The protein below binds the small molecule below.
Small molecule (SMILES): N[C@@H](CC(=O)O)C(=O)O

Binding-site contacts:
Ligand atom CA contacts residue THR177 of chain 1.B at 4.2 Å.
Ligand atom CG contacts residue PRO291 of chain 1.B at 4.2 Å (hydrophobic).
Ligand atom OD1 contacts residue PRO291 of chain 1.B at 4.0 Å.
Ligand atom CA contacts residue CP1 of chain 1.I at 3.2 Å.
Ligand atom CG contacts residue LEU290 of chain 1.B at 3.7 Å (hydrophobic).
Ligand atom OXT contacts residue ARG176 of chain 1.B at 2.9 Å (salt-bridge).
Ligand atom C contacts residue CP1 of chain 1.I at 3.7 Å.
Ligand atom N contacts residue LYS94 of chain 1.C at 3.4 Å (salt-bridge).
Ligand atom C contacts residue ARG176 of chain 1.B at 3.7 Å.
Ligand atom OD1 contacts residue ARG244 of chain 1.B at 3.7 Å.
Ligand atom OD2 contacts residue ARG244 of chain 1.B at 2.9 Å (salt-bridge).
Ligand atom OD1 contacts residue GLN246 of chain 1.B at 4.0 Å.
Ligand atom C contacts residue ARG115 of chain 1.B at 4.1 Å.
Ligand atom OXT contacts residue ARG115 of chain 1.B at 4.4 Å.
Ligand atom N contacts residue CP1 of chain 1.I at 2.5 Å (h-bond).
Ligand atom CA contacts residue LEU290 of chain 1.B at 3.4 Å (hydrophobic).
Ligand atom OXT contacts residue HIS143 of chain 1.B at 3.8 Å.
Ligand atom CG contacts residue GLN246 of chain 1.B at 4.1 Å.
Ligand atom O contacts residue ARG115 of chain 1.B at 3.4 Å (salt-bridge).
Ligand atom CB contacts residue PRO289 of chain 1.B at 4.1 Å (hydrophobic).
Ligand atom N contacts residue PRO291 of chain 1.B at 3.5 Å.
Ligand atom OD2 contacts residue PRO291 of chain 1.B at 4.1 Å.
Ligand atom CB contacts residue LEU290 of chain 1.B at 3.3 Å (hydrophobic).
Ligand atom OD2 contacts residue GLN246 of chain 1.B at 3.7 Å.
Ligand atom O contacts residue CP1 of chain 1.I at 3.2 Å (h-bond).
Ligand atom CG contacts residue ARG244 of chain 1.B at 3.8 Å.
Ligand atom O contacts residue LYS94 of chain 1.C at 4.0 Å.
Ligand atom O contacts residue ARG176 of chain 1.B at 2.9 Å (salt-bridge).
Ligand atom C contacts residue HIS143 of chain 1.B at 4.2 Å.
Ligand atom CB contacts residue CP1 of chain 1.I at 4.1 Å.
Ligand atom OD2 contacts residue LYS94 of chain 1.C at 3.8 Å.
Ligand atom OXT contacts residue THR177 of chain 1.B at 3.7 Å.
Ligand atom C contacts residue THR177 of chain 1.B at 4.3 Å.
Ligand atom N contacts residue LEU290 of chain 1.B at 3.0 Å (h-bond).
Ligand atom OD1 contacts residue LEU290 of chain 1.B at 4.0 Å.
Ligand atom OXT contacts residue CP1 of chain 1.I at 4.3 Å.
Ligand atom OD2 contacts residue LEU290 of chain 1.B at 4.3 Å.
Ligand atom CB contacts residue THR177 of chain 1.B at 3.9 Å.

Sequence of chain 1.B:
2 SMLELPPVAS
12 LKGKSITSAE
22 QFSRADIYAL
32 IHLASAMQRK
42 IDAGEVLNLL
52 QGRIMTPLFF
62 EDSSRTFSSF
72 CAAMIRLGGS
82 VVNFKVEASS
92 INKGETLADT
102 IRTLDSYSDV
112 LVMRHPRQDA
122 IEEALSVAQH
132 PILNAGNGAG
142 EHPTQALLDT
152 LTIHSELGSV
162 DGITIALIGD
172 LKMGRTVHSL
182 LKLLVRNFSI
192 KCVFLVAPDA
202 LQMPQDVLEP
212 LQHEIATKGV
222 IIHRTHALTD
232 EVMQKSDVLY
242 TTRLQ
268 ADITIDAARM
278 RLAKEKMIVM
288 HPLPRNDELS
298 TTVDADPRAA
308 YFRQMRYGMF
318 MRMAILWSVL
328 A

Sequence of chain 1.C:
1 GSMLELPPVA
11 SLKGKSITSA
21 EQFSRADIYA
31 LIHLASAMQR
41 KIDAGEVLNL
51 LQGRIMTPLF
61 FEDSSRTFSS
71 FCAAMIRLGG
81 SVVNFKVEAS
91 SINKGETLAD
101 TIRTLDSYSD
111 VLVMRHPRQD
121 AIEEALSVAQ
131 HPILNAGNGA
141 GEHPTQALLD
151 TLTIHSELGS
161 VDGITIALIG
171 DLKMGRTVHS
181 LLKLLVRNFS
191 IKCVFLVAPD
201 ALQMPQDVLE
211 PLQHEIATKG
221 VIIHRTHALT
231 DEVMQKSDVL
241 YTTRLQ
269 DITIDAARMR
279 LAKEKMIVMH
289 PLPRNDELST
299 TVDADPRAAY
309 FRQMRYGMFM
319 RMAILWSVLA